Sequence of chain 1.A:
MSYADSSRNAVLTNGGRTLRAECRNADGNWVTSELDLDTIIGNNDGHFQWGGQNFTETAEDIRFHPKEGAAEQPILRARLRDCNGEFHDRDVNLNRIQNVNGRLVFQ

The small molecule below binds the protein below.
Small molecule (SMILES): OC[C@H]1O[C@@](CO)(O[C@H]2O[C@H](CO)[C@@H](O)[C@H](O)[C@H]2O)[C@@H](O)[C@@H]1O

Binding-site contacts:
Ligand atom C4 contacts residue SER9 of chain 1.A at 3.6 Å.
Ligand atom O6 contacts residue SER9 of chain 1.A at 3.4 Å.
Ligand atom C3 contacts residue ASN102 of chain 1.A at 3.3 Å.
Ligand atom O3 contacts residue ASN104 of chain 1.A at 3.0 Å (h-bond).
Ligand atom O4 contacts residue ASP8 of chain 1.A at 3.7 Å.
Ligand atom C3 contacts residue GLN101 of chain 1.A at 3.8 Å.
Ligand atom O2 contacts residue ASN102 of chain 1.A at 2.8 Å (h-bond).
Ligand atom C2 contacts residue MET4 of chain 1.A at 3.9 Å (hydrophobic).
Ligand atom O4 contacts residue TYR6 of chain 1.A at 3.9 Å.
Ligand atom O4 contacts residue SER5 of chain 1.A at 2.8 Å (h-bond).
Ligand atom O4 contacts residue ASN104 of chain 1.A at 3.5 Å.
Ligand atom C3 contacts residue SER9 of chain 1.A at 3.8 Å.
Ligand atom C2 contacts residue GLN101 of chain 1.A at 4.0 Å.
Ligand atom O3 contacts residue VAL103 of chain 1.A at 3.4 Å.
Ligand atom O3 contacts residue SER5 of chain 1.A at 3.6 Å.
Ligand atom O3 contacts residue TYR6 of chain 1.A at 3.5 Å (h-bond).
Ligand atom C2 contacts residue ASN102 of chain 1.A at 3.5 Å.
Ligand atom C4 contacts residue SER5 of chain 1.A at 3.6 Å.
Ligand atom C4 contacts residue ASN102 of chain 1.A at 3.7 Å.
Ligand atom C3 contacts residue ASN104 of chain 1.A at 4.0 Å.
Ligand atom O4 contacts residue ARG27 of chain 1.A at 3.2 Å (salt-bridge).
Ligand atom C4 contacts residue MET4 of chain 1.A at 4.0 Å (hydrophobic).
Ligand atom C2 contacts residue ASN102 of chain 1.A at 4.0 Å.
Ligand atom O4 contacts residue ALA29 of chain 1.A at 3.7 Å.
Ligand atom O4 contacts residue SER9 of chain 1.A at 2.7 Å (h-bond).
Ligand atom C6 contacts residue ARG27 of chain 1.A at 3.9 Å.
Ligand atom C5 contacts residue SER9 of chain 1.A at 3.8 Å.
Ligand atom C6 contacts residue SER9 of chain 1.A at 3.4 Å.
Ligand atom O4 contacts residue ASN28 of chain 1.A at 3.7 Å.
Ligand atom C1 contacts residue ASN102 of chain 1.A at 4.0 Å.
Ligand atom O3 contacts residue ASN102 of chain 1.A at 2.7 Å (h-bond).
Ligand atom O3 contacts residue GLN101 of chain 1.A at 2.8 Å (h-bond).
Ligand atom C4 contacts residue ARG27 of chain 1.A at 3.9 Å.
Ligand atom O5 contacts residue MET4 of chain 1.A at 4.0 Å.
Ligand atom C3 contacts residue ASN102 of chain 1.A at 3.6 Å.
Ligand atom O2 contacts residue ASN102 of chain 1.A at 3.1 Å (h-bond).
Ligand atom O3 contacts residue ASN102 of chain 1.A at 2.8 Å (h-bond).
Ligand atom O2 contacts residue GLN101 of chain 1.A at 3.9 Å.
Ligand atom O4 contacts residue ASN102 of chain 1.A at 4.0 Å.
Ligand atom O4 contacts residue GLY105 of chain 1.A at 4.0 Å.